A small-molecule ligand and the protein it binds are described below.
Small molecule (SMILES): C[C@H]1CCCCN1C(=O)N1CCOCC1

Sequence of chain 1.A:
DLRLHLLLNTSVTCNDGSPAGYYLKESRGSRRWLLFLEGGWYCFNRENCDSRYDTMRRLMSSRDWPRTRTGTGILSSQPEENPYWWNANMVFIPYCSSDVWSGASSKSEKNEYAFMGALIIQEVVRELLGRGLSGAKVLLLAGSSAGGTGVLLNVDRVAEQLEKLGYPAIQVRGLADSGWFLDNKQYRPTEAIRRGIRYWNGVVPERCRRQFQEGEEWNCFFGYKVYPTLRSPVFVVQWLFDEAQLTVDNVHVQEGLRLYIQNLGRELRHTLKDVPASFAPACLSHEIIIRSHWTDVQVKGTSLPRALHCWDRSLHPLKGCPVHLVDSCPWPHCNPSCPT

Binding-site contacts:
Ligand atom N10 contacts residue ILE214 of chain 1.A at 4.3 Å.
Ligand atom C12 contacts residue PHE243 of chain 1.A at 3.2 Å (hydrophobic).
Ligand atom C03 contacts residue ALA156 of chain 1.A at 3.9 Å (hydrophobic).
Ligand atom O13 contacts residue PHE243 of chain 1.A at 3.5 Å.
Ligand atom C03 contacts residue VAL110 of chain 1.A at 4.4 Å (hydrophobic).
Ligand atom C14 contacts residue VAL269 of chain 1.A at 4.1 Å (hydrophobic).
Ligand atom C15 contacts residue TYR52 of chain 1.A at 3.8 Å (hydrophobic).
Ligand atom O09 contacts residue TYR52 of chain 1.A at 3.4 Å.
Ligand atom O09 contacts residue TRP51 of chain 1.A at 3.1 Å.
Ligand atom C15 contacts residue ILE214 of chain 1.A at 4.4 Å (hydrophobic).
Ligand atom N07 contacts residue TYR52 of chain 1.A at 3.9 Å.
Ligand atom C02 contacts residue TYR52 of chain 1.A at 3.9 Å (hydrophobic).
Ligand atom C08 contacts residue TYR52 of chain 1.A at 3.7 Å (hydrophobic).
Ligand atom C06 contacts residue THR159 of chain 1.A at 4.4 Å.
Ligand atom O09 contacts residue VAL269 of chain 1.A at 4.0 Å.
Ligand atom C01 contacts residue TRP51 of chain 1.A at 3.9 Å (hydrophobic).
Ligand atom C14 contacts residue PRO210 of chain 1.A at 3.5 Å (hydrophobic).
Ligand atom C05 contacts residue THR159 of chain 1.A at 3.9 Å.
Ligand atom C11 contacts residue PHE243 of chain 1.A at 4.3 Å (hydrophobic).
Ligand atom C04 contacts residue ALA156 of chain 1.A at 3.5 Å (hydrophobic).
Ligand atom C04 contacts residue THR159 of chain 1.A at 4.2 Å.
Ligand atom C05 contacts residue VAL110 of chain 1.A at 4.0 Å (hydrophobic).
Ligand atom C06 contacts residue PHE191 of chain 1.A at 3.6 Å (hydrophobic).
Ligand atom O13 contacts residue PRO210 of chain 1.A at 4.0 Å.
Ligand atom C15 contacts residue PRO210 of chain 1.A at 3.8 Å (hydrophobic).
Ligand atom C15 contacts residue VAL269 of chain 1.A at 4.3 Å (hydrophobic).
Ligand atom C01 contacts residue PHE191 of chain 1.A at 3.7 Å (hydrophobic).
Ligand atom C11 contacts residue ILE214 of chain 1.A at 4.1 Å (hydrophobic).
Ligand atom C05 contacts residue PHE191 of chain 1.A at 4.4 Å (hydrophobic).
Ligand atom C12 contacts residue ILE214 of chain 1.A at 4.1 Å (hydrophobic).
Ligand atom C03 contacts residue TRP51 of chain 1.A at 4.2 Å (hydrophobic).
Ligand atom C08 contacts residue TRP51 of chain 1.A at 4.1 Å (hydrophobic).
Ligand atom C01 contacts residue SER155 of chain 1.A at 4.0 Å.
Ligand atom C04 contacts residue VAL110 of chain 1.A at 3.9 Å (hydrophobic).
Ligand atom N10 contacts residue TYR52 of chain 1.A at 4.0 Å.
Ligand atom N07 contacts residue TRP51 of chain 1.A at 4.4 Å.
Ligand atom O13 contacts residue THR211 of chain 1.A at 4.4 Å.
Ligand atom C03 contacts residue TYR52 of chain 1.A at 3.8 Å (hydrophobic).
Ligand atom C02 contacts residue TRP51 of chain 1.A at 3.7 Å (hydrophobic).